Sequence of chain 1.B:
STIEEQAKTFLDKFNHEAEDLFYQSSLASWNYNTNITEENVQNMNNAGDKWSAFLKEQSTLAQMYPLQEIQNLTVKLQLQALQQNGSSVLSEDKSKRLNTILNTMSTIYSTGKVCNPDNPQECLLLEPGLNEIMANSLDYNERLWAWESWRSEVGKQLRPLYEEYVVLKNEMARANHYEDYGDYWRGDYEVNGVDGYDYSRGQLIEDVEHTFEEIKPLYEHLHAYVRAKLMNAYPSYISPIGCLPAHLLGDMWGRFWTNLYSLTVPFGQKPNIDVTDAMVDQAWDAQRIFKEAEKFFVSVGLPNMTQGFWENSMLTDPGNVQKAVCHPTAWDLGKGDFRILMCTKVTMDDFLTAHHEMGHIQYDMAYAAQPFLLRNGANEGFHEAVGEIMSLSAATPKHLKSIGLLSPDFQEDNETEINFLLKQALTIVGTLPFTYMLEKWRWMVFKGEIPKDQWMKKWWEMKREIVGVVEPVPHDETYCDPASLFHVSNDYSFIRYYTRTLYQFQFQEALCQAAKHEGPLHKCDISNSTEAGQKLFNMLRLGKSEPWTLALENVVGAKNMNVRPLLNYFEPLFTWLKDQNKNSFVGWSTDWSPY

A protein and the small-molecule ligand that binds it are described below.
Small molecule (SMILES): CC(=O)N[C@@H]1[C@@H](O)[C@H](O)[C@@H](CO)O[C@H]1O

Binding-site contacts:
Ligand atom C4 contacts residue ASN415 of chain 1.B at 4.2 Å.
Ligand atom C1 contacts residue ASN415 of chain 1.B at 1.4 Å.
Ligand atom O7 contacts residue ASN415 of chain 1.B at 3.0 Å (h-bond).
Ligand atom C3 contacts residue ASN415 of chain 1.B at 3.8 Å.
Ligand atom C8 contacts residue TRP577 of chain 1.B at 3.6 Å (hydrophobic).
Ligand atom N2 contacts residue ASN415 of chain 1.B at 2.9 Å (h-bond).
Ligand atom C8 contacts residue ILE419 of chain 1.B at 4.3 Å (hydrophobic).
Ligand atom C5 contacts residue ASN415 of chain 1.B at 3.7 Å.
Ligand atom C8 contacts residue ASN415 of chain 1.B at 4.3 Å.
Ligand atom O5 contacts residue ASN415 of chain 1.B at 2.4 Å (h-bond).
Ligand atom C7 contacts residue ASN415 of chain 1.B at 3.2 Å.
Ligand atom C2 contacts residue ASN415 of chain 1.B at 2.4 Å.
Ligand atom C8 contacts residue PHE268 of chain 1.B at 4.0 Å (hydrophobic).